Sequence of chain 1.B:
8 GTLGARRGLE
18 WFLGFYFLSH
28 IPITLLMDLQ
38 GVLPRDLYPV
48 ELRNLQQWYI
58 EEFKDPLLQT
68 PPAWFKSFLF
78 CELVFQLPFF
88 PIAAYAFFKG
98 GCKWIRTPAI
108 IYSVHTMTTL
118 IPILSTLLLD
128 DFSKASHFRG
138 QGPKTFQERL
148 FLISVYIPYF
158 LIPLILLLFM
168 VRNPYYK

Binding-site contacts:
Ligand atom C3 contacts residue ASP35 of chain 1.B at 3.2 Å.
Ligand atom C9 contacts residue GLN83 of chain 1.B at 4.0 Å.
Ligand atom C10 contacts residue THR116 of chain 1.B at 3.5 Å.
Ligand atom N1 contacts residue GLU79 of chain 1.B at 3.9 Å.
Ligand atom C2 contacts residue ASP35 of chain 1.B at 3.7 Å.
Ligand atom C10 contacts residue PHE75 of chain 1.B at 3.4 Å (hydrophobic).
Ligand atom C11 contacts residue LEU76 of chain 1.B at 3.9 Å (hydrophobic).
Ligand atom N2 contacts residue THR116 of chain 1.B at 3.8 Å.
Ligand atom C7 contacts residue GLU79 of chain 1.B at 3.6 Å.
Ligand atom C12 contacts residue LEU76 of chain 1.B at 4.0 Å (hydrophobic).
Ligand atom C5 contacts residue ASP35 of chain 1.B at 3.5 Å.
Ligand atom C contacts residue ASP35 of chain 1.B at 3.5 Å.
Ligand atom C5 contacts residue TYR153 of chain 1.B at 3.7 Å (hydrophobic).
Ligand atom C15 contacts residue MET34 of chain 1.B at 3.8 Å (hydrophobic).
Ligand atom C8 contacts residue TYR156 of chain 1.B at 3.9 Å (hydrophobic).
Ligand atom C13 contacts residue GLU79 of chain 1.B at 3.6 Å.
Ligand atom C12 contacts residue GLU79 of chain 1.B at 3.4 Å.
Ligand atom C14 contacts residue TYR56 of chain 1.B at 3.7 Å (hydrophobic).
Ligand atom C11 contacts residue GLU79 of chain 1.B at 3.6 Å.
Ligand atom C3 contacts residue TYR156 of chain 1.B at 3.7 Å (hydrophobic).
Ligand atom C1 contacts residue ASP35 of chain 1.B at 3.4 Å.
Ligand atom C9 contacts residue GLU79 of chain 1.B at 3.7 Å.
Ligand atom C6 contacts residue LEU65 of chain 1.B at 3.7 Å (hydrophobic).
Ligand atom C16 contacts residue MET34 of chain 1.B at 3.5 Å (hydrophobic).
Ligand atom C11 contacts residue PHE75 of chain 1.B at 3.8 Å (hydrophobic).
Ligand atom C14 contacts residue VAL152 of chain 1.B at 3.7 Å (hydrophobic).
Ligand atom C2 contacts residue TYR156 of chain 1.B at 3.6 Å (hydrophobic).
Ligand atom C8 contacts residue GLU79 of chain 1.B at 3.8 Å.
Ligand atom C16 contacts residue TYR56 of chain 1.B at 3.8 Å (hydrophobic).
Ligand atom C4 contacts residue ASP35 of chain 1.B at 3.1 Å.
Ligand atom N contacts residue ASP35 of chain 1.B at 2.7 Å (salt-bridge).
Ligand atom N1 contacts residue HIS27 of chain 1.B at 3.8 Å.
Ligand atom N2 contacts residue GLN83 of chain 1.B at 3.2 Å (h-bond).
Ligand atom C8 contacts residue HIS27 of chain 1.B at 3.5 Å.
Ligand atom C10 contacts residue GLN83 of chain 1.B at 3.9 Å.
Ligand atom N1 contacts residue GLN83 of chain 1.B at 3.6 Å.
Ligand atom C6 contacts residue TYR153 of chain 1.B at 3.5 Å (hydrophobic).
Ligand atom C17 contacts residue MET34 of chain 1.B at 3.8 Å (hydrophobic).
Ligand atom C6 contacts residue ASP35 of chain 1.B at 3.1 Å.
Ligand atom C7 contacts residue ASP35 of chain 1.B at 3.6 Å.

This protein binds this small molecule.
Small molecule (SMILES): C1=C(c2c[nH]c3ncccc23)CCN(CCCc2ccccc2)C1